Binding-site contacts:
Ligand atom OD1 contacts residue TYR120 of chain 1.D at 3.5 Å (h-bond).
Ligand atom N contacts residue ASN213 of chain 1.D at 4.2 Å.
Ligand atom CA contacts residue SER121 of chain 1.D at 3.8 Å.
Ligand atom CA contacts residue ARG214 of chain 1.D at 3.2 Å.
Ligand atom CG contacts residue GLU218 of chain 1.D at 4.3 Å.
Ligand atom CA contacts residue ALA216 of chain 1.D at 4.0 Å (hydrophobic).
Ligand atom OD1 contacts residue MN1 of chain 1.JA at 2.1 Å.
Ligand atom OD1 contacts residue SER121 of chain 1.D at 3.7 Å.
Ligand atom O contacts residue PHE160 of chain 1.C at 4.3 Å.
Ligand atom OD2 contacts residue MN1 of chain 1.JA at 3.9 Å.
Ligand atom CB contacts residue MN1 of chain 1.JA at 4.0 Å.
Ligand atom OXT contacts residue SER121 of chain 1.D at 3.7 Å.
Ligand atom CG contacts residue SER121 of chain 1.D at 4.3 Å.
Ligand atom N contacts residue SER121 of chain 1.D at 4.2 Å.
Ligand atom C contacts residue SER121 of chain 1.D at 3.9 Å.
Ligand atom OD1 contacts residue ASN213 of chain 1.D at 3.7 Å.
Ligand atom N contacts residue ARG214 of chain 1.D at 3.4 Å (salt-bridge).
Ligand atom C contacts residue ARG214 of chain 1.D at 3.7 Å.
Ligand atom CG contacts residue SER119 of chain 1.D at 3.8 Å.
Ligand atom O contacts residue ALA216 of chain 1.D at 3.5 Å.
Ligand atom C contacts residue TYR190 of chain 1.C at 4.2 Å (hydrophobic).
Ligand atom C contacts residue ALA216 of chain 1.D at 3.9 Å (hydrophobic).
Ligand atom OD2 contacts residue SER211 of chain 1.D at 4.3 Å.
Ligand atom OD2 contacts residue TYR120 of chain 1.D at 2.9 Å (h-bond).
Ligand atom CA contacts residue TYR190 of chain 1.C at 3.6 Å (hydrophobic).
Ligand atom CG contacts residue TYR120 of chain 1.D at 3.6 Å (hydrophobic).
Ligand atom N contacts residue TYR190 of chain 1.C at 4.4 Å.
Ligand atom O contacts residue TYR190 of chain 1.C at 3.9 Å.
Ligand atom OD2 contacts residue ASN213 of chain 1.D at 3.5 Å (h-bond).
Ligand atom CG contacts residue ASN213 of chain 1.D at 3.2 Å.
Ligand atom CA contacts residue MN1 of chain 1.JA at 4.3 Å.
Ligand atom N contacts residue TYR190 of chain 1.C at 3.9 Å.
Ligand atom OD1 contacts residue SER119 of chain 1.D at 3.1 Å.
Ligand atom OD2 contacts residue ARG212 of chain 1.D at 3.6 Å.
Ligand atom CG contacts residue MN1 of chain 1.JA at 3.1 Å.
Ligand atom OD2 contacts residue SER119 of chain 1.D at 3.9 Å.
Ligand atom CB contacts residue ASN213 of chain 1.D at 3.1 Å.
Ligand atom OD1 contacts residue GLU218 of chain 1.D at 3.7 Å.
Ligand atom OD2 contacts residue SER121 of chain 1.D at 4.2 Å.
Ligand atom CA contacts residue ASN213 of chain 1.D at 4.2 Å.

Sequence of chain 1.D:
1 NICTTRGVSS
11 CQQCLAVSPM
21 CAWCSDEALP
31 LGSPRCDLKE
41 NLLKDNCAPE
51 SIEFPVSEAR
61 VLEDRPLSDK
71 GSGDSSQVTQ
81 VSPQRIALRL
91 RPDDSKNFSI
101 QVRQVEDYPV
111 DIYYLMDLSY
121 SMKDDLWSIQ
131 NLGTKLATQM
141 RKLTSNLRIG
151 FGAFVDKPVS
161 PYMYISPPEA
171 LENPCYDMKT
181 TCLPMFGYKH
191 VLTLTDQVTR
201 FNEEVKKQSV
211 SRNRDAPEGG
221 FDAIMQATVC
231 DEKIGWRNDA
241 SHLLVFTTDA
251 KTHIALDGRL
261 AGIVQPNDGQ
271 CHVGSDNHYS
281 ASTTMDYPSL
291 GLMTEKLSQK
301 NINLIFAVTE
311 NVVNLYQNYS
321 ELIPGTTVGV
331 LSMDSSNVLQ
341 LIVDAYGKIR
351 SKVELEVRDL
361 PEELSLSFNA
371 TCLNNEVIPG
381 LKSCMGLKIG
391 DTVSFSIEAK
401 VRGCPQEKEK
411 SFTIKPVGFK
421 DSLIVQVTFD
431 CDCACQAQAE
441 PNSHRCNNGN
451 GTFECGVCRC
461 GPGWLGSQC

The small molecule below binds the protein below.
Small molecule (SMILES): CC(C)[C@H](NC(=O)[C@H](CC(=O)O)NC(=O)CNC(=O)[C@H](C)N)C(=O)O

Sequence of chain 1.C:
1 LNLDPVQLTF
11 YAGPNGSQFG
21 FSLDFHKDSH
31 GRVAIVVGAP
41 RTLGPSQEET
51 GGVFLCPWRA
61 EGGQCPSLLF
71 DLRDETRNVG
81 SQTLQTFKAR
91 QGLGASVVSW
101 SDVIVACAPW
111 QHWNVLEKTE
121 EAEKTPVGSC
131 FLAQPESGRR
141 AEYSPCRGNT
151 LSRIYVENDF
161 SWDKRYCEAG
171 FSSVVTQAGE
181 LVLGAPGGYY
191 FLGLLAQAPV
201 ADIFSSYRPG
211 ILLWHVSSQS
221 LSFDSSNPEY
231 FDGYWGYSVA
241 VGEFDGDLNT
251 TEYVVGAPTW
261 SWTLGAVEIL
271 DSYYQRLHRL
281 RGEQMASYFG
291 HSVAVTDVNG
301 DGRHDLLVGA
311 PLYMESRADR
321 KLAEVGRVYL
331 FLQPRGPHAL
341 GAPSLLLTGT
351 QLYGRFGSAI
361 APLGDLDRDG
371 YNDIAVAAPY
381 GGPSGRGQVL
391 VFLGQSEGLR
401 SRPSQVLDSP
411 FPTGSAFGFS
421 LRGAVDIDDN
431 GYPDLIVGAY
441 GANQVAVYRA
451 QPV